This small molecule binds to this protein.
Small molecule (SMILES): CC(=O)N[C@@H]1[C@@H](O)[C@H](O)[C@@H](CO)O[C@H]1O

Sequence of chain 1.A:
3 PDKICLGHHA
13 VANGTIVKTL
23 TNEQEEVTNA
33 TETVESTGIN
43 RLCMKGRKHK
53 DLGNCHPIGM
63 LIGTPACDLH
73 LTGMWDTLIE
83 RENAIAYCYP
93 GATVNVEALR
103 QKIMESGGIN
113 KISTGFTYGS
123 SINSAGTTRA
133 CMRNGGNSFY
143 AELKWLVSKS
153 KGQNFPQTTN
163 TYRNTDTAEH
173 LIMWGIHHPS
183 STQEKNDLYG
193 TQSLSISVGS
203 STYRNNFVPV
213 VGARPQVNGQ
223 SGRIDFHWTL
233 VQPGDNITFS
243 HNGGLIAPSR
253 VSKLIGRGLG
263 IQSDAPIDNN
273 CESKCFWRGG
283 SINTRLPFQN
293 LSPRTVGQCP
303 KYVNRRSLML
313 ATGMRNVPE

Binding-site contacts:
Ligand atom N2 contacts residue ASN238 of chain 1.A at 2.8 Å (h-bond).
Ligand atom C7 contacts residue GLY236 of chain 1.A at 4.3 Å.
Ligand atom O7 contacts residue PRO217 of chain 1.E at 4.2 Å.
Ligand atom C7 contacts residue ASN238 of chain 1.A at 3.3 Å.
Ligand atom O5 contacts residue ARG165 of chain 1.A at 2.4 Å (salt-bridge).
Ligand atom O7 contacts residue ASN238 of chain 1.A at 4.2 Å.
Ligand atom C2 contacts residue ASN238 of chain 1.A at 2.4 Å.
Ligand atom O6 contacts residue ARG165 of chain 1.A at 3.1 Å (salt-bridge).
Ligand atom O7 contacts residue GLY236 of chain 1.A at 3.8 Å.
Ligand atom C7 contacts residue PRO217 of chain 1.E at 4.3 Å (hydrophobic).
Ligand atom O5 contacts residue ASN238 of chain 1.A at 2.4 Å (h-bond).
Ligand atom C8 contacts residue PRO217 of chain 1.E at 3.6 Å (hydrophobic).
Ligand atom C3 contacts residue ASN238 of chain 1.A at 3.8 Å.
Ligand atom C1 contacts residue ASN238 of chain 1.A at 1.5 Å.
Ligand atom C4 contacts residue ASN238 of chain 1.A at 4.2 Å.
Ligand atom O7 contacts residue ASP237 of chain 1.A at 3.8 Å.
Ligand atom C8 contacts residue ASN238 of chain 1.A at 3.6 Å.
Ligand atom C5 contacts residue ASN238 of chain 1.A at 3.7 Å.
Ligand atom C8 contacts residue GLN218 of chain 1.E at 4.3 Å.
Ligand atom N2 contacts residue GLY236 of chain 1.A at 3.8 Å.
Ligand atom C6 contacts residue ARG165 of chain 1.A at 3.3 Å.
Ligand atom C5 contacts residue ARG165 of chain 1.A at 3.4 Å.
Ligand atom C1 contacts residue ARG165 of chain 1.A at 3.3 Å.

Sequence of chain 1.E:
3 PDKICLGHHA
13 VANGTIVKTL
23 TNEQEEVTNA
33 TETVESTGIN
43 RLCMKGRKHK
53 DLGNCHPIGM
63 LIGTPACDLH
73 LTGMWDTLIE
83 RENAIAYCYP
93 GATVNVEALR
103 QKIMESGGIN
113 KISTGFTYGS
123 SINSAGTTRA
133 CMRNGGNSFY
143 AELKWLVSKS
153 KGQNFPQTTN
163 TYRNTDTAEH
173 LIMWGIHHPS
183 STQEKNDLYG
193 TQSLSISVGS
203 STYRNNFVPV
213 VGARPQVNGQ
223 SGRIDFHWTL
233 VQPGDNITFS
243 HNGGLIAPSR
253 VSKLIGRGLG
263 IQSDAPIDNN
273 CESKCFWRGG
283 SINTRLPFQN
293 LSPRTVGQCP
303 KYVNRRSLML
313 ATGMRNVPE